Sequence of chain 1.C:
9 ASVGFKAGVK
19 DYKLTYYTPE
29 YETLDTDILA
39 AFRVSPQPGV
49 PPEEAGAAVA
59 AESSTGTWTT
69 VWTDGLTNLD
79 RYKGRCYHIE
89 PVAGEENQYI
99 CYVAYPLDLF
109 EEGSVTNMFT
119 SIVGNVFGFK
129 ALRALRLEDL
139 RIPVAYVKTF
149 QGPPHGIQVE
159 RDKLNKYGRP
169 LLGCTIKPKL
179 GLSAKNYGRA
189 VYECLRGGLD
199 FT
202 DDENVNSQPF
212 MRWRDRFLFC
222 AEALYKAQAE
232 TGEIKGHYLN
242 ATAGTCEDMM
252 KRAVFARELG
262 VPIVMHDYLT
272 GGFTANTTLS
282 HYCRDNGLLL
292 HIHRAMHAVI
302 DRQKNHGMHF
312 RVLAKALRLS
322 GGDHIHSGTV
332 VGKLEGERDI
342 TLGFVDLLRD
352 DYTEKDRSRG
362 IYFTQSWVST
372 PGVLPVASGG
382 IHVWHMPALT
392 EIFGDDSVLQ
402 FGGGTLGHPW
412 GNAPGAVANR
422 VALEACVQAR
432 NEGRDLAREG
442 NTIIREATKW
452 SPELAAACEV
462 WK

The protein below binds the small molecule below.
Small molecule (SMILES): O=C(COP(=O)(O)O)[C@H](O)[C@H](O)COP(=O)(O)O

Sequence of chain 2.C:
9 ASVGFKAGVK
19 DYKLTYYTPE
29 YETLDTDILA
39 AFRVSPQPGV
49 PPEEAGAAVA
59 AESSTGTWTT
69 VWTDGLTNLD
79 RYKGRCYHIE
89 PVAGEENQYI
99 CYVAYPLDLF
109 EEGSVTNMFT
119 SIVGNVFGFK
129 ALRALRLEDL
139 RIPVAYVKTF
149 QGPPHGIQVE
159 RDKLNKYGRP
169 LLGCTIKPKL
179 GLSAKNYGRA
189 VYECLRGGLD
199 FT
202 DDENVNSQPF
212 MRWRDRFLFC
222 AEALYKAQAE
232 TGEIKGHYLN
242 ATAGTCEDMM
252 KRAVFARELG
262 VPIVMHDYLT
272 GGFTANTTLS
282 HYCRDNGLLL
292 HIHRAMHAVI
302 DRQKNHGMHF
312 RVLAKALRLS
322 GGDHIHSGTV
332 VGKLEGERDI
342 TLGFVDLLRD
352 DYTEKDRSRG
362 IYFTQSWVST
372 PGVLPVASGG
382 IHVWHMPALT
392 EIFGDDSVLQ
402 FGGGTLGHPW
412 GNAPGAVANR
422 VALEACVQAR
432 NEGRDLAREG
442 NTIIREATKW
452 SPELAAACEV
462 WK

Binding-site contacts:
Ligand atom O3P contacts residue GLY380 of chain 1.C at 3.5 Å.
Ligand atom C2 contacts residue LYS175 of chain 1.C at 3.9 Å.
Ligand atom C3 contacts residue SER379 of chain 1.C at 3.4 Å.
Ligand atom C4 contacts residue SER379 of chain 1.C at 3.8 Å.
Ligand atom O2 contacts residue KCX201 of chain 1.C at 3.5 Å (h-bond).
Ligand atom O2 contacts residue LYS175 of chain 1.C at 3.1 Å (salt-bridge).
Ligand atom O6P contacts residue ARG295 of chain 1.C at 2.9 Å (salt-bridge).
Ligand atom O3 contacts residue GLU204 of chain 1.C at 3.5 Å (salt-bridge).
Ligand atom C2 contacts residue KCX201 of chain 1.C at 3.6 Å.
Ligand atom O4P contacts residue ARG295 of chain 1.C at 3.5 Å (salt-bridge).
Ligand atom O3P contacts residue TRP66 of chain 2.C at 3.3 Å.
Ligand atom O1P contacts residue LYS175 of chain 1.C at 3.2 Å.
Ligand atom O4 contacts residue GLY380 of chain 1.C at 3.6 Å.
Ligand atom O3P contacts residue GLY381 of chain 1.C at 2.8 Å (h-bond).
Ligand atom O3 contacts residue KCX201 of chain 1.C at 2.5 Å (h-bond).
Ligand atom P1 contacts residue TRP66 of chain 2.C at 3.7 Å.
Ligand atom C3 contacts residue CA1 of chain 1.L at 3.4 Å.
Ligand atom O6P contacts residue HIS327 of chain 1.C at 3.9 Å.
Ligand atom O1P contacts residue GLY404 of chain 1.C at 2.7 Å (h-bond).
Ligand atom O1P contacts residue TRP66 of chain 2.C at 3.0 Å (h-bond).
Ligand atom O3 contacts residue CA1 of chain 1.L at 2.6 Å.
Ligand atom O4P contacts residue HIS298 of chain 1.C at 3.0 Å (h-bond).
Ligand atom O5P contacts residue ARG295 of chain 1.C at 3.5 Å (salt-bridge).
Ligand atom O2 contacts residue CA1 of chain 1.L at 2.3 Å.
Ligand atom P1 contacts residue GLY403 of chain 1.C at 3.9 Å.
Ligand atom O2P contacts residue GLY404 of chain 1.C at 3.8 Å.
Ligand atom P2 contacts residue ARG295 of chain 1.C at 3.6 Å.
Ligand atom O2P contacts residue PHE402 of chain 1.C at 3.8 Å.
Ligand atom P2 contacts residue HIS298 of chain 1.C at 3.9 Å.
Ligand atom C1 contacts residue SER379 of chain 1.C at 3.6 Å.
Ligand atom O5P contacts residue GLY329 of chain 1.C at 3.9 Å.
Ligand atom O3 contacts residue HIS294 of chain 1.C at 3.1 Å (h-bond).
Ligand atom O6P contacts residue HIS298 of chain 1.C at 3.8 Å.
Ligand atom O1P contacts residue GLY403 of chain 1.C at 3.5 Å.
Ligand atom C3 contacts residue KCX201 of chain 1.C at 3.1 Å.
Ligand atom O4 contacts residue SER379 of chain 1.C at 3.4 Å (h-bond).
Ligand atom O2P contacts residue GLY403 of chain 1.C at 2.7 Å (h-bond).
Ligand atom C2 contacts residue CA1 of chain 1.L at 3.2 Å.
Ligand atom P1 contacts residue GLY404 of chain 1.C at 3.8 Å.
Ligand atom O1 contacts residue LYS175 of chain 1.C at 3.1 Å (salt-bridge).